A protein and the small-molecule ligand that binds it are described below.
Small molecule (SMILES): O=C(O)[C@@](O)(COP(=O)(O)O)[C@H](O)[C@H](O)COP(=O)(O)O

Sequence of chain 2.A:
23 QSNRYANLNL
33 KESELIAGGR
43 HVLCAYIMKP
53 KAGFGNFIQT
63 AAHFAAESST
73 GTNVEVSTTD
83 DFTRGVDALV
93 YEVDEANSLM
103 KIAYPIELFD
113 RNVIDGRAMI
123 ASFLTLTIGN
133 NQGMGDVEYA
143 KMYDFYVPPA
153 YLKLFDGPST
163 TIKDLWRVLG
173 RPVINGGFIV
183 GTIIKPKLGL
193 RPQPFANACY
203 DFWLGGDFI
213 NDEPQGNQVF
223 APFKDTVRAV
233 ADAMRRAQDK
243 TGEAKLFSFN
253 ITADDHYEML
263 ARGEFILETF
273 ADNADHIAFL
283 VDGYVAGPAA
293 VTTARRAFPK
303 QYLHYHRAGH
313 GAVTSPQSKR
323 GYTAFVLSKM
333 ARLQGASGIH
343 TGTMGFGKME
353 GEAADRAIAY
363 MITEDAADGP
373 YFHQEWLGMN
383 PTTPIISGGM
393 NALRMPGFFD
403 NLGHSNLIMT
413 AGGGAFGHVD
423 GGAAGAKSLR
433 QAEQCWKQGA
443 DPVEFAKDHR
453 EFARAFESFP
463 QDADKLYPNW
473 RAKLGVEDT

Sequence of chain 2.B:
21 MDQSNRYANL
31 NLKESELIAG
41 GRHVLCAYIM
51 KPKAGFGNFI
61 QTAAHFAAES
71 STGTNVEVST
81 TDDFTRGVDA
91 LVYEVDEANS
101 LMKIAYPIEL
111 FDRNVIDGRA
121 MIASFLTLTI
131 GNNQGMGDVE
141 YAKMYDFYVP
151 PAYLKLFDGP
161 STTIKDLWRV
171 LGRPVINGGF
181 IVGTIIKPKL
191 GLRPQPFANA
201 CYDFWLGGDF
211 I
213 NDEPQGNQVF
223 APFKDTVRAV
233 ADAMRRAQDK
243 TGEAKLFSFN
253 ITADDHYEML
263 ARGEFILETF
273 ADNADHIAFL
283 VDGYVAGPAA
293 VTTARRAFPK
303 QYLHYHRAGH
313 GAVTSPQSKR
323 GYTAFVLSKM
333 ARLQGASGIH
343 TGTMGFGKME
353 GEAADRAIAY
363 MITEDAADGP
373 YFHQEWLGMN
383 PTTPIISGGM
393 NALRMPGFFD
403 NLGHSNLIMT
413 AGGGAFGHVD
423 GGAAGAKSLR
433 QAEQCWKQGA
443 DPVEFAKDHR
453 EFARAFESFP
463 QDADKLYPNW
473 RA

Binding-site contacts:
Ligand atom O6 contacts residue ASN132 of chain 2.B at 3.0 Å (h-bond).
Ligand atom O4 contacts residue GLY390 of chain 2.A at 3.0 Å (h-bond).
Ligand atom C2 contacts residue MG1 of chain 2.D at 2.7 Å.
Ligand atom O2P contacts residue GLY414 of chain 2.A at 2.9 Å (h-bond).
Ligand atom O6P contacts residue SER389 of chain 2.A at 3.1 Å (h-bond).
Ligand atom O2 contacts residue MG1 of chain 2.D at 2.2 Å.
Ligand atom O5 contacts residue MET351 of chain 2.A at 3.5 Å.
Ligand atom O7 contacts residue LYS350 of chain 2.A at 2.9 Å (salt-bridge).
Ligand atom O2 contacts residue ASP214 of chain 2.A at 3.3 Å (salt-bridge).
Ligand atom O3P contacts residue THR74 of chain 2.B at 2.5 Å (h-bond).
Ligand atom C contacts residue MG1 of chain 2.D at 2.8 Å.
Ligand atom O6P contacts residue HIS342 of chain 2.A at 2.9 Å (h-bond).
Ligand atom O1P contacts residue LYS350 of chain 2.A at 2.8 Å (salt-bridge).
Ligand atom C3 contacts residue KCX212 of chain 2.A at 3.1 Å.
Ligand atom O1P contacts residue GLY391 of chain 2.A at 2.9 Å (h-bond).
Ligand atom O5P contacts residue ARG309 of chain 2.A at 3.0 Å (salt-bridge).
Ligand atom O3P contacts residue LYS187 of chain 2.A at 3.4 Å.
Ligand atom O3 contacts residue ASN132 of chain 2.B at 3.0 Å (h-bond).
Ligand atom O6 contacts residue ASP214 of chain 2.A at 3.0 Å (salt-bridge).
Ligand atom O1P contacts residue THR74 of chain 2.B at 3.1 Å (h-bond).
Ligand atom O2 contacts residue LYS187 of chain 2.A at 3.0 Å (salt-bridge).
Ligand atom O2 contacts residue KCX212 of chain 2.A at 3.0 Å (h-bond).
Ligand atom O3 contacts residue KCX212 of chain 2.A at 3.0 Å (h-bond).
Ligand atom C contacts residue ASN132 of chain 2.B at 3.3 Å.
Ligand atom C contacts residue LYS187 of chain 2.A at 3.3 Å.
Ligand atom O6 contacts residue GLU215 of chain 2.A at 3.2 Å (salt-bridge).
Ligand atom O3 contacts residue MG1 of chain 2.D at 2.2 Å.
Ligand atom O2 contacts residue ILE185 of chain 2.A at 3.4 Å.
Ligand atom O6 contacts residue MG1 of chain 2.D at 2.0 Å.
Ligand atom C3 contacts residue MG1 of chain 2.D at 3.0 Å.
Ligand atom O6 contacts residue LYS189 of chain 2.A at 2.7 Å (salt-bridge).
Ligand atom O3P contacts residue GLY415 of chain 2.A at 2.8 Å (h-bond).
Ligand atom O6 contacts residue LYS187 of chain 2.A at 3.1 Å (salt-bridge).
Ligand atom O7 contacts residue GLU69 of chain 2.B at 3.4 Å (salt-bridge).
Ligand atom O1 contacts residue LYS187 of chain 2.A at 3.0 Å (salt-bridge).
Ligand atom P1 contacts residue THR74 of chain 2.B at 3.4 Å.
Ligand atom O4 contacts residue SER389 of chain 2.A at 3.0 Å (h-bond).
Ligand atom O3 contacts residue GLU215 of chain 2.A at 3.0 Å (salt-bridge).
Ligand atom O3 contacts residue HIS308 of chain 2.A at 2.7 Å (h-bond).
Ligand atom O4P contacts residue ARG309 of chain 2.A at 2.9 Å (salt-bridge).